Sequence of chain 1.G:
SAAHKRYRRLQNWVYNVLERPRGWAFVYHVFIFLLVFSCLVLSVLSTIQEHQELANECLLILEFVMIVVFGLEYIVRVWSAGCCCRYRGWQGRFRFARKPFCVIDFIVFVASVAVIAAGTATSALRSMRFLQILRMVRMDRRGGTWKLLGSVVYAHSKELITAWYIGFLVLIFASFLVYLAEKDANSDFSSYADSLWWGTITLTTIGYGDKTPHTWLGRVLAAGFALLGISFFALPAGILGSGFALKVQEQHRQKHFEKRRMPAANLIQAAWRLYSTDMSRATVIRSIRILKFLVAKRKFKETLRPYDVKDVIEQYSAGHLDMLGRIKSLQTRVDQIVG

Binding-site contacts:
Ligand atom C10 contacts residue PRO322 of chain 1.E at 3.7 Å (hydrophobic).
Ligand atom O01 contacts residue TRP250 of chain 1.E at 2.3 Å (h-bond).
Ligand atom C08 contacts residue LEU314 of chain 1.G at 3.6 Å (hydrophobic).
Ligand atom C06 contacts residue PRO322 of chain 1.E at 4.1 Å (hydrophobic).
Ligand atom C12 contacts residue LEU313 of chain 1.G at 4.1 Å (hydrophobic).
Ligand atom C07 contacts residue LEU326 of chain 1.E at 3.2 Å (hydrophobic).
Ligand atom C13 contacts residue TRP250 of chain 1.E at 3.6 Å (hydrophobic).
Ligand atom C10 contacts residue TRP250 of chain 1.E at 3.4 Å (hydrophobic).
Ligand atom C17 contacts residue LEU313 of chain 1.G at 4.3 Å (hydrophobic).
Ligand atom C11 contacts residue PRO322 of chain 1.E at 4.5 Å (hydrophobic).
Ligand atom C14 contacts residue PHE319 of chain 1.E at 4.0 Å (hydrophobic).
Ligand atom C15 contacts residue TRP250 of chain 1.E at 3.7 Å (hydrophobic).
Ligand atom C09 contacts residue LEU326 of chain 1.E at 3.8 Å (hydrophobic).
Ligand atom C11 contacts residue TRP250 of chain 1.E at 3.6 Å (hydrophobic).
Ligand atom C13 contacts residue LEU313 of chain 1.G at 4.1 Å (hydrophobic).
Ligand atom C12 contacts residue PRO322 of chain 1.E at 3.8 Å (hydrophobic).
Ligand atom C18 contacts residue TRP250 of chain 1.E at 4.1 Å (hydrophobic).
Ligand atom C16 contacts residue PHE319 of chain 1.E at 4.3 Å (hydrophobic).
Ligand atom C05 contacts residue TRP250 of chain 1.E at 4.1 Å (hydrophobic).
Ligand atom C12 contacts residue TRP250 of chain 1.E at 4.0 Å (hydrophobic).
Ligand atom C10 contacts residue SER317 of chain 1.G at 4.1 Å.
Ligand atom C07 contacts residue PRO322 of chain 1.E at 3.8 Å (hydrophobic).
Ligand atom C16 contacts residue TRP250 of chain 1.E at 3.8 Å (hydrophobic).
Ligand atom C17 contacts residue PHE319 of chain 1.E at 3.8 Å (hydrophobic).
Ligand atom O01 contacts residue LEU246 of chain 1.E at 4.5 Å.
Ligand atom C17 contacts residue SER317 of chain 1.G at 3.4 Å.
Ligand atom C08 contacts residue PHE318 of chain 1.G at 3.7 Å (hydrophobic).
Ligand atom C17 contacts residue PRO322 of chain 1.E at 3.1 Å (hydrophobic).
Ligand atom C11 contacts residue LEU313 of chain 1.G at 3.6 Å (hydrophobic).
Ligand atom C19 contacts residue TRP250 of chain 1.E at 3.8 Å (hydrophobic).
Ligand atom O01 contacts residue PRO322 of chain 1.E at 3.4 Å.
Ligand atom N02 contacts residue LEU313 of chain 1.G at 3.3 Å (h-bond).
Ligand atom N02 contacts residue SER317 of chain 1.G at 3.9 Å.
Ligand atom C19 contacts residue PHE319 of chain 1.E at 3.9 Å (hydrophobic).
Ligand atom C04 contacts residue LEU326 of chain 1.E at 3.5 Å (hydrophobic).
Ligand atom C09 contacts residue PHE318 of chain 1.G at 3.4 Å (hydrophobic).
Ligand atom N02 contacts residue TRP250 of chain 1.E at 4.0 Å.
Ligand atom C06 contacts residue SER317 of chain 1.G at 4.0 Å.
Ligand atom C18 contacts residue LEU313 of chain 1.G at 4.3 Å (hydrophobic).
Ligand atom C14 contacts residue TRP250 of chain 1.E at 3.9 Å (hydrophobic).

A protein and the small-molecule ligand that binds it are described below.
Small molecule (SMILES): Cc1cc(C)c(NC(=O)[C@H]2C[C@@H]3CC[C@H]2C3)c(C)c1

Sequence of chain 1.E:
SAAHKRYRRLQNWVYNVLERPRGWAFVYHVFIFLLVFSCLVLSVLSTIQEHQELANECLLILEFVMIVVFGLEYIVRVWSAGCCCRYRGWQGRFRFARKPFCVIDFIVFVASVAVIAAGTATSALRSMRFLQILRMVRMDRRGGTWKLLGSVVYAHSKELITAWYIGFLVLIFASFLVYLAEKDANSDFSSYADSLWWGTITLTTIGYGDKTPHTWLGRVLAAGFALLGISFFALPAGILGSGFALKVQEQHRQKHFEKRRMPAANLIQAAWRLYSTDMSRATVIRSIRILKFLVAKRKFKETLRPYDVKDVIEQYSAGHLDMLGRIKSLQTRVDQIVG